Sequence of chain 1.A:
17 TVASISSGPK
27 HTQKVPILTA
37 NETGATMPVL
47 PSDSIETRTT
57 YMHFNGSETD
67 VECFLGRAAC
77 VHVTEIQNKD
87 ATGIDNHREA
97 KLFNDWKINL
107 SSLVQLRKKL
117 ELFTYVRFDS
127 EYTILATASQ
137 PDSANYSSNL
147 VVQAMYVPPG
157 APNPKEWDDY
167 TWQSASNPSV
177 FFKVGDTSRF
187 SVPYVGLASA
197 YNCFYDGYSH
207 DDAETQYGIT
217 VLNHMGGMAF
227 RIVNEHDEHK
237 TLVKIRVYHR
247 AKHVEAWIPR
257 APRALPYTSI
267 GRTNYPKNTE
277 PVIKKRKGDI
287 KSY

The protein below binds the small molecule below.
Small molecule (SMILES): Cc1cc(CCCCCCCOc2ccc(C3=N[C@@H](C)CO3)cc2)on1

Sequence of chain 1.C:
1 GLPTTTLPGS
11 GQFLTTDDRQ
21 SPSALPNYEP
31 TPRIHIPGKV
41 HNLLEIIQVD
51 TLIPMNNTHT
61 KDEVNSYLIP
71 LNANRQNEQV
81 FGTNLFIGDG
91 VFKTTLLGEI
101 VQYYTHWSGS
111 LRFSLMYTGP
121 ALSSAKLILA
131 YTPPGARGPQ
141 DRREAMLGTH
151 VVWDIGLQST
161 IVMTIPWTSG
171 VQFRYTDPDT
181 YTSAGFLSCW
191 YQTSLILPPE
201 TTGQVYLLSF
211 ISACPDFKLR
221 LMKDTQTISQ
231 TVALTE

Binding-site contacts:
Ligand atom C2C contacts residue VAL188 of chain 1.A at 3.2 Å (hydrophobic).
Ligand atom O1 contacts residue TYR152 of chain 1.A at 3.9 Å.
Ligand atom C3 contacts residue PRO174 of chain 1.A at 3.8 Å (hydrophobic).
Ligand atom C5B contacts residue TYR197 of chain 1.A at 3.7 Å (hydrophobic).
Ligand atom C6B contacts residue TYR197 of chain 1.A at 3.6 Å (hydrophobic).
Ligand atom C4 contacts residue MET224 of chain 1.A at 3.8 Å (hydrophobic).
Ligand atom C2B contacts residue MET221 of chain 1.A at 3.5 Å (hydrophobic).
Ligand atom C3 contacts residue PHE186 of chain 1.A at 3.8 Å (hydrophobic).
Ligand atom C4 contacts residue TYR152 of chain 1.A at 3.9 Å (hydrophobic).
Ligand atom N2 contacts residue PHE186 of chain 1.A at 3.7 Å.
Ligand atom O1B contacts residue MET221 of chain 1.A at 3.4 Å.
Ligand atom C7C contacts residue TYR197 of chain 1.A at 3.8 Å (hydrophobic).
Ligand atom C5C contacts residue TYR128 of chain 1.A at 3.5 Å (hydrophobic).
Ligand atom C6C contacts residue MET221 of chain 1.A at 3.7 Å (hydrophobic).
Ligand atom C7C contacts residue TYR128 of chain 1.A at 3.6 Å (hydrophobic).
Ligand atom O1 contacts residue PHE186 of chain 1.A at 3.5 Å.
Ligand atom C6B contacts residue LEU106 of chain 1.A at 3.9 Å (hydrophobic).
Ligand atom C5C contacts residue ILE104 of chain 1.A at 3.8 Å (hydrophobic).
Ligand atom C31 contacts residue PRO174 of chain 1.A at 3.4 Å (hydrophobic).
Ligand atom O1B contacts residue TYR128 of chain 1.A at 3.9 Å.
Ligand atom C6C contacts residue VAL191 of chain 1.A at 3.2 Å (hydrophobic).
Ligand atom C4 contacts residue PHE186 of chain 1.A at 3.6 Å (hydrophobic).
Ligand atom C4C contacts residue TYR152 of chain 1.A at 3.8 Å (hydrophobic).
Ligand atom O1 contacts residue ALA24 of chain 1.C at 3.6 Å.
Ligand atom CM1 contacts residue SER107 of chain 1.A at 3.9 Å.
Ligand atom C3C contacts residue TYR128 of chain 1.A at 3.9 Å (hydrophobic).
Ligand atom N2 contacts residue ALA24 of chain 1.C at 3.4 Å.
Ligand atom C4A contacts residue ASN219 of chain 1.A at 3.5 Å.
Ligand atom C5 contacts residue PHE186 of chain 1.A at 3.5 Å (hydrophobic).
Ligand atom C5 contacts residue TYR152 of chain 1.A at 3.8 Å (hydrophobic).
Ligand atom O1 contacts residue VAL188 of chain 1.A at 3.8 Å.
Ligand atom C31 contacts residue ALA150 of chain 1.A at 3.5 Å (hydrophobic).
Ligand atom N3A contacts residue ASN219 of chain 1.A at 3.0 Å (h-bond).
Ligand atom C4B contacts residue LEU106 of chain 1.A at 3.7 Å (hydrophobic).
Ligand atom C31 contacts residue VAL176 of chain 1.A at 3.3 Å (hydrophobic).
Ligand atom C1B contacts residue MET221 of chain 1.A at 3.8 Å (hydrophobic).
Ligand atom C3C contacts residue VAL188 of chain 1.A at 3.3 Å (hydrophobic).
Ligand atom C3B contacts residue MET221 of chain 1.A at 3.8 Å (hydrophobic).
Ligand atom C31 contacts residue SER175 of chain 1.A at 3.6 Å.
Ligand atom C5B contacts residue LEU106 of chain 1.A at 3.5 Å (hydrophobic).